Binding-site contacts:
Ligand atom CMD contacts residue MET57 of chain 2.N at 3.4 Å (hydrophobic).
Ligand atom NB contacts residue MET57 of chain 2.N at 2.5 Å (h-bond).
Ligand atom ND contacts residue MET57 of chain 2.M at 3.2 Å.
Ligand atom O2D contacts residue TYR35 of chain 2.M at 2.4 Å (h-bond).
Ligand atom O1C contacts residue LYS169 of chain 2.N at 3.3 Å (salt-bridge).
Ligand atom O2B contacts residue SER168 of chain 2.N at 2.3 Å (h-bond).
Ligand atom NC contacts residue MET57 of chain 2.M at 3.1 Å (h-bond).
Ligand atom CHB contacts residue MET57 of chain 2.N at 3.5 Å (hydrophobic).
Ligand atom NC contacts residue MET57 of chain 2.N at 3.0 Å (h-bond).
Ligand atom C4D contacts residue MET57 of chain 2.M at 3.5 Å (hydrophobic).
Ligand atom C1B contacts residue MET57 of chain 2.N at 3.4 Å (hydrophobic).
Ligand atom O1B contacts residue LYS50 of chain 2.N at 3.1 Å (salt-bridge).
Ligand atom NB contacts residue MET57 of chain 2.M at 3.4 Å (h-bond).
Ligand atom C1B contacts residue MET57 of chain 2.M at 3.3 Å (hydrophobic).
Ligand atom O1A contacts residue ARG20 of chain 2.M at 2.7 Å (salt-bridge).
Ligand atom C1D contacts residue MET57 of chain 2.M at 3.5 Å (hydrophobic).
Ligand atom NA contacts residue MET57 of chain 2.N at 3.5 Å (h-bond).
Ligand atom CHB contacts residue MET57 of chain 2.M at 3.5 Å (hydrophobic).
Ligand atom CGD contacts residue ARG20 of chain 2.N at 3.2 Å.
Ligand atom CMD contacts residue GLU61 of chain 2.N at 3.3 Å.
Ligand atom CMB contacts residue GLU61 of chain 2.M at 3.2 Å.
Ligand atom O2A contacts residue ARG20 of chain 2.M at 2.9 Å (salt-bridge).
Ligand atom O2C contacts residue SER168 of chain 2.N at 2.9 Å.
Ligand atom O2D contacts residue ARG20 of chain 2.N at 3.0 Å (salt-bridge).
Ligand atom CBB contacts residue SER168 of chain 2.N at 3.3 Å.
Ligand atom O1A contacts residue TYR35 of chain 2.N at 2.6 Å (h-bond).
Ligand atom ND contacts residue MET57 of chain 2.N at 3.1 Å (h-bond).
Ligand atom C4A contacts residue MET57 of chain 2.M at 3.4 Å (hydrophobic).
Ligand atom NA contacts residue MET57 of chain 2.M at 3.1 Å.
Ligand atom CGA contacts residue ARG20 of chain 2.M at 3.4 Å.
Ligand atom O2B contacts residue ARG58 of chain 2.M at 3.5 Å.
Ligand atom CGD contacts residue TYR35 of chain 2.M at 3.5 Å (hydrophobic).
Ligand atom CGA contacts residue TYR35 of chain 2.N at 3.5 Å (hydrophobic).
Ligand atom FE contacts residue MET57 of chain 2.M at 2.4 Å.
Ligand atom FE contacts residue MET57 of chain 2.N at 2.4 Å.
Ligand atom O1D contacts residue ARG20 of chain 2.N at 2.9 Å (salt-bridge).
Ligand atom CGC contacts residue SER168 of chain 2.N at 3.3 Å.
Ligand atom O1C contacts residue SER168 of chain 2.N at 3.1 Å.
Ligand atom CGB contacts residue SER168 of chain 2.N at 3.2 Å.
Ligand atom C1D contacts residue MET57 of chain 2.N at 3.3 Å (hydrophobic).

A protein and the small-molecule ligand that binds it are described below.
Small molecule (SMILES): CC1=C(CCC(=O)O)C2=Cc3c(CCC(=O)O)c(C)c4n3[Fe@]35n6c(c(C)c(CCC(=O)O)c6=CC1=[N+]23)=CC1=[N+]5C(=C4)C(C)=C1CCC(=O)O

Sequence of chain 2.M:
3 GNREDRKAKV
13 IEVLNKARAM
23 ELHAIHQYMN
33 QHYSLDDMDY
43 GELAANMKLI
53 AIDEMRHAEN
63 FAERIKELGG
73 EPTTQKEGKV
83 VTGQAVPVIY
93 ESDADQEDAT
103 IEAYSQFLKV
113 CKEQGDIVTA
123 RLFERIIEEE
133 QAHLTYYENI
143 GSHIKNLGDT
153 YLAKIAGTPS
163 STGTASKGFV

Sequence of chain 2.N:
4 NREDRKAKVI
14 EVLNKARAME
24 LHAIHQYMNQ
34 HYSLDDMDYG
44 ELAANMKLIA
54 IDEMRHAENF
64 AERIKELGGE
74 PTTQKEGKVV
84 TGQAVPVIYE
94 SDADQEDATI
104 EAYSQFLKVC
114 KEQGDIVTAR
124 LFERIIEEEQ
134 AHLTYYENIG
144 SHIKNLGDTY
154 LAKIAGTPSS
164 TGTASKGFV